Sequence of chain 41.E:
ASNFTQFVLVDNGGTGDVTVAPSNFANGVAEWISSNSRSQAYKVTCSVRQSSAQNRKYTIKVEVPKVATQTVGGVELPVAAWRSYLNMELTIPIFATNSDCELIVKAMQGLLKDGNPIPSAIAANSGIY

Sequence of chain 46.E:
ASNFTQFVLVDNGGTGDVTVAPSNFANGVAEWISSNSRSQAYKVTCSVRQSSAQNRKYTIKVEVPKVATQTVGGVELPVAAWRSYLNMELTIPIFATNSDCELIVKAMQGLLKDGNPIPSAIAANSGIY

This protein binds this small molecule.
Small molecule (SMILES): Nc1ccn([C@@H]2O[C@H](CO[P](=O)(O)O[C@H]3[C@@H](O)[C@H](n4ccc(N)nc4=O)O[C@@H]3CO[P](=O)(O)O[C@H]3[C@@H](O)[C@H](n4cnc5c(N)ncnc54)O[C@@H]3CO[P](=O)(O)O[C@H]3[C@@H](O)[C@H](n4ccc(N)nc4=O)O[C@@H]3CO[P](=O)(O)O[C@H]3[C@@H](O)[C@H](n4ccc(=O)[nH]c4=O)O[C@@H]3CO[P](=O)(O)O[C@H]3[C@@H](O)[C@H](n4cnc5c(N)ncnc54)O[C@@H]3CO[P](=O)(O)O[C@H]3[C@@H](O)[C@H](n4cnc5c(=O)nc(N)[nH]c54)O[C@@H]3CO[P](=O)(O)O[C@H]3[C@@H](O)[C@H](n4cnc5c(=O)nc(N)[nH]c54)O[C@@H]3CO)[C@@H](O)[C@H]2O)c(=O)n1

Binding-site contacts:
Ligand atom O2' contacts residue TYR85 of chain 41.E at 3.4 Å.
Ligand atom C3' contacts residue TYR85 of chain 41.E at 3.4 Å (hydrophobic).
Ligand atom C5' contacts residue TYR85 of chain 41.E at 2.9 Å (hydrophobic).
Ligand atom OP1 contacts residue SER51 of chain 46.E at 2.9 Å (h-bond).
Ligand atom N7 contacts residue LYS61 of chain 41.E at 3.3 Å.
Ligand atom P contacts residue ARG49 of chain 46.E at 3.0 Å.
Ligand atom N9 contacts residue LYS61 of chain 41.E at 3.3 Å (salt-bridge).
Ligand atom C4 contacts residue TYR85 of chain 41.E at 3.5 Å (hydrophobic).
Ligand atom C4' contacts residue TYR85 of chain 41.E at 3.2 Å (hydrophobic).
Ligand atom C2 contacts residue SER47 of chain 41.E at 3.2 Å.
Ligand atom O4' contacts residue LYS61 of chain 41.E at 2.8 Å (salt-bridge).
Ligand atom P contacts residue SER51 of chain 46.E at 3.5 Å.
Ligand atom OP1 contacts residue ASN55 of chain 46.E at 2.8 Å (h-bond).
Ligand atom N7 contacts residue THR45 of chain 41.E at 2.6 Å (h-bond).
Ligand atom N6 contacts residue THR59 of chain 41.E at 2.8 Å (h-bond).
Ligand atom OP2 contacts residue ASN55 of chain 46.E at 3.4 Å (h-bond).
Ligand atom OP1 contacts residue SER52 of chain 46.E at 3.2 Å.
Ligand atom N3 contacts residue TYR85 of chain 41.E at 3.5 Å.
Ligand atom C6 contacts residue THR45 of chain 41.E at 3.3 Å.
Ligand atom OP2 contacts residue SER51 of chain 46.E at 3.4 Å (h-bond).
Ligand atom OP2 contacts residue LYS57 of chain 46.E at 2.6 Å (salt-bridge).
Ligand atom N1 contacts residue SER47 of chain 41.E at 2.9 Å (h-bond).
Ligand atom O3' contacts residue ARG49 of chain 46.E at 3.4 Å (salt-bridge).
Ligand atom C5 contacts residue THR45 of chain 41.E at 3.2 Å.
Ligand atom C2' contacts residue TYR85 of chain 41.E at 3.4 Å (hydrophobic).
Ligand atom O2' contacts residue GLU63 of chain 41.E at 3.2 Å (salt-bridge).
Ligand atom C5' contacts residue ARG49 of chain 46.E at 3.5 Å.
Ligand atom OP1 contacts residue SER51 of chain 46.E at 3.5 Å.
Ligand atom OP2 contacts residue LYS43 of chain 41.E at 2.7 Å (salt-bridge).
Ligand atom N6 contacts residue THR45 of chain 41.E at 2.7 Å (h-bond).
Ligand atom C8 contacts residue LYS61 of chain 41.E at 3.4 Å.
Ligand atom OP2 contacts residue TYR85 of chain 41.E at 2.7 Å (h-bond).
Ligand atom N6 contacts residue CYS46 of chain 41.E at 3.3 Å (h-bond).
Ligand atom OP1 contacts residue ARG49 of chain 46.E at 2.5 Å (salt-bridge).
Ligand atom O2 contacts residue ASN87 of chain 41.E at 3.3 Å (h-bond).
Ligand atom O3' contacts residue SER51 of chain 46.E at 3.3 Å (h-bond).
Ligand atom C5' contacts residue SER51 of chain 46.E at 3.3 Å.
Ligand atom N1 contacts residue TYR85 of chain 41.E at 3.5 Å.
Ligand atom OP2 contacts residue ARG49 of chain 46.E at 2.3 Å (salt-bridge).
Ligand atom C2' contacts residue GLU63 of chain 41.E at 3.5 Å.